Sequence of chain 1.A:
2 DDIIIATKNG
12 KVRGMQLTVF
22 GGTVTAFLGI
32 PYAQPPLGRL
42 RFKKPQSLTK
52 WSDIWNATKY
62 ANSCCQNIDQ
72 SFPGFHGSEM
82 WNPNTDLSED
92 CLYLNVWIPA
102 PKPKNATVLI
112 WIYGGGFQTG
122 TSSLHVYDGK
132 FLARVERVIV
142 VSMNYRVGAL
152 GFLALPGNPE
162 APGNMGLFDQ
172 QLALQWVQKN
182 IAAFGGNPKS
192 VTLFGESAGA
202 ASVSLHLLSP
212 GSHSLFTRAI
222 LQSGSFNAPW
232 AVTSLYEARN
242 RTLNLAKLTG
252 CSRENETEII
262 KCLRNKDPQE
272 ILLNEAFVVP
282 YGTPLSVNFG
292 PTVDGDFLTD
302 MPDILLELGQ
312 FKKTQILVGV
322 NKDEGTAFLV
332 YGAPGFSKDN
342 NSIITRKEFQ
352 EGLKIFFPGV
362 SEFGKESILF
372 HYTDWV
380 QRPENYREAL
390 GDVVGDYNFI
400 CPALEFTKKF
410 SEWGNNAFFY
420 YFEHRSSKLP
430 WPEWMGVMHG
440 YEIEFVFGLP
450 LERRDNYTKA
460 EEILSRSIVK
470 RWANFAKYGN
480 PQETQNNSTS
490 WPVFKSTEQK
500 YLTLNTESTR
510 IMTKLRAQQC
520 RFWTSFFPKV

The protein below binds the small molecule below.
Small molecule (SMILES): CC(=O)N[C@@H]1[C@@H](O)[C@H](O)[C@@H](CO)O[C@H]1O

Binding-site contacts:
Ligand atom C7 contacts residue ASN485 of chain 1.A at 3.3 Å.
Ligand atom C8 contacts residue GLU482 of chain 1.A at 3.4 Å.
Ligand atom O7 contacts residue ARG465 of chain 1.A at 3.3 Å.
Ligand atom C8 contacts residue ASN485 of chain 1.A at 4.5 Å.
Ligand atom C4 contacts residue ASN485 of chain 1.A at 4.3 Å.
Ligand atom C8 contacts residue LYS469 of chain 1.A at 3.8 Å.
Ligand atom C7 contacts residue GLU482 of chain 1.A at 4.2 Å.
Ligand atom C8 contacts residue ARG465 of chain 1.A at 4.2 Å.
Ligand atom O7 contacts residue ASN485 of chain 1.A at 3.4 Å (h-bond).
Ligand atom C2 contacts residue ASN485 of chain 1.A at 2.5 Å.
Ligand atom C1 contacts residue ASN485 of chain 1.A at 1.4 Å.
Ligand atom C7 contacts residue ARG465 of chain 1.A at 3.9 Å.
Ligand atom C5 contacts residue ASN485 of chain 1.A at 3.6 Å.
Ligand atom O3 contacts residue ARG465 of chain 1.A at 3.8 Å.
Ligand atom O7 contacts residue SER466 of chain 1.A at 4.5 Å.
Ligand atom O5 contacts residue ASN485 of chain 1.A at 2.3 Å (h-bond).
Ligand atom N2 contacts residue ASN485 of chain 1.A at 2.9 Å (h-bond).
Ligand atom C3 contacts residue ASN485 of chain 1.A at 3.8 Å.